Sequence of chain 1.B:
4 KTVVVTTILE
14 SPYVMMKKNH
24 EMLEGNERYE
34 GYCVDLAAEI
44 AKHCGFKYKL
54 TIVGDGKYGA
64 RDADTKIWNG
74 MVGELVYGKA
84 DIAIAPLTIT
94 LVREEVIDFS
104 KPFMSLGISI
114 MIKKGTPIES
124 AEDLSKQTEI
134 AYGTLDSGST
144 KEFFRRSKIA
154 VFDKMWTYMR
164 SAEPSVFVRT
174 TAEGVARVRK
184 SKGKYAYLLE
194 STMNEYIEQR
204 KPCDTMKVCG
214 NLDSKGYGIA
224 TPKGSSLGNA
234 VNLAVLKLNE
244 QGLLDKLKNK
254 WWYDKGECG

This protein binds this small molecule.
Small molecule (SMILES): N[C@@H](CCC(=O)O)C(=O)O

Binding-site contacts:
Ligand atom N contacts residue TYR220 of chain 1.B at 3.8 Å.
Ligand atom CG contacts residue GLU193 of chain 1.B at 3.5 Å.
Ligand atom CD contacts residue THR143 of chain 1.B at 3.2 Å.
Ligand atom OE2 contacts residue SER142 of chain 1.B at 3.6 Å (h-bond).
Ligand atom O contacts residue SER142 of chain 1.B at 3.8 Å.
Ligand atom C contacts residue SER142 of chain 1.B at 3.2 Å.
Ligand atom OXT contacts residue TYR61 of chain 1.B at 3.4 Å.
Ligand atom CA contacts residue TYR61 of chain 1.B at 4.1 Å (hydrophobic).
Ligand atom CA contacts residue GLU193 of chain 1.B at 3.6 Å.
Ligand atom OE2 contacts residue THR143 of chain 1.B at 3.0 Å (h-bond).
Ligand atom CG contacts residue TYR61 of chain 1.B at 4.3 Å (hydrophobic).
Ligand atom CB contacts residue GLU193 of chain 1.B at 4.0 Å.
Ligand atom N contacts residue GLU193 of chain 1.B at 2.9 Å (salt-bridge).
Ligand atom OE1 contacts residue THR143 of chain 1.B at 2.8 Å (h-bond).
Ligand atom C contacts residue TYR61 of chain 1.B at 3.7 Å (hydrophobic).
Ligand atom O contacts residue PRO89 of chain 1.B at 3.8 Å.
Ligand atom OXT contacts residue ARG96 of chain 1.B at 2.9 Å (salt-bridge).
Ligand atom OE2 contacts residue GLY141 of chain 1.B at 3.9 Å.
Ligand atom OXT contacts residue SER142 of chain 1.B at 2.8 Å (h-bond).
Ligand atom N contacts residue SER142 of chain 1.B at 3.9 Å.
Ligand atom CB contacts residue LEU138 of chain 1.B at 4.3 Å (hydrophobic).
Ligand atom OE1 contacts residue GLU193 of chain 1.B at 3.6 Å.
Ligand atom N contacts residue PRO89 of chain 1.B at 2.9 Å (h-bond).
Ligand atom CA contacts residue PRO89 of chain 1.B at 4.2 Å (hydrophobic).
Ligand atom C contacts residue ARG96 of chain 1.B at 3.6 Å.
Ligand atom N contacts residue THR91 of chain 1.B at 2.9 Å (h-bond).
Ligand atom CA contacts residue THR91 of chain 1.B at 3.5 Å.
Ligand atom N contacts residue TYR61 of chain 1.B at 4.1 Å.
Ligand atom OE1 contacts residue LEU192 of chain 1.B at 4.2 Å.
Ligand atom O contacts residue TYR61 of chain 1.B at 3.6 Å.
Ligand atom O contacts residue THR91 of chain 1.B at 2.9 Å (h-bond).
Ligand atom CA contacts residue SER142 of chain 1.B at 3.2 Å.
Ligand atom C contacts residue GLY141 of chain 1.B at 4.2 Å.
Ligand atom CG contacts residue LEU138 of chain 1.B at 4.2 Å (hydrophobic).
Ligand atom O contacts residue ARG96 of chain 1.B at 2.8 Å (salt-bridge).
Ligand atom OXT contacts residue GLY141 of chain 1.B at 3.1 Å.
Ligand atom C contacts residue THR91 of chain 1.B at 3.7 Å.
Ligand atom O contacts residue LEU90 of chain 1.B at 3.7 Å.
Ligand atom CD contacts residue GLU193 of chain 1.B at 3.9 Å.
Ligand atom CB contacts residue TYR61 of chain 1.B at 3.5 Å (hydrophobic).